This small molecule binds to this protein.
Small molecule (SMILES): O=c1[nH]cnc2c1ncn2[C@@H]1O[C@H](COP(=O)(O)O)[C@@H](O)[C@H]1O

Sequence of chain 1.A:
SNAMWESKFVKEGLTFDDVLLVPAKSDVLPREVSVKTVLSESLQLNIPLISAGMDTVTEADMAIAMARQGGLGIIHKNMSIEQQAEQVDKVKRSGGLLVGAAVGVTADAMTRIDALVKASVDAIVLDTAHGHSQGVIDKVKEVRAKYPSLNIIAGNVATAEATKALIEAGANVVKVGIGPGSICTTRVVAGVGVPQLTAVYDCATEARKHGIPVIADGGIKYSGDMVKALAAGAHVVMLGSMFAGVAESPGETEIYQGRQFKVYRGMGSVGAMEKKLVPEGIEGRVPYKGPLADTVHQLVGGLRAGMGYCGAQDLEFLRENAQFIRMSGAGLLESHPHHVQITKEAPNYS

Binding-site contacts:
Ligand atom O6 contacts residue GLY314 of chain 1.A at 3.7 Å.
Ligand atom C5 contacts residue MET288 of chain 1.A at 3.7 Å (hydrophobic).
Ligand atom O6 contacts residue GLY287 of chain 1.A at 3.2 Å.
Ligand atom O3' contacts residue MET259 of chain 1.A at 3.8 Å.
Ligand atom O6 contacts residue MET288 of chain 1.A at 3.0 Å (h-bond).
Ligand atom C4' contacts residue ASP238 of chain 1.A at 3.8 Å.
Ligand atom C8 contacts residue MET75 of chain 1.A at 3.5 Å (hydrophobic).
Ligand atom N7 contacts residue GLY287 of chain 1.A at 3.8 Å.
Ligand atom O2' contacts residue ASP238 of chain 1.A at 2.4 Å (salt-bridge).
Ligand atom O3P contacts residue GLY202 of chain 1.A at 3.7 Å.
Ligand atom C4 contacts residue C911 of chain 1.J at 3.7 Å.
Ligand atom O2P contacts residue SER262 of chain 1.A at 3.1 Å (h-bond).
Ligand atom C2 contacts residue C911 of chain 1.J at 3.2 Å.
Ligand atom C6 contacts residue GLU313 of chain 1.A at 3.8 Å.
Ligand atom C5' contacts residue TYR285 of chain 1.A at 3.5 Å (hydrophobic).
Ligand atom O6 contacts residue GLY289 of chain 1.A at 2.7 Å (h-bond).
Ligand atom O3' contacts residue ASP238 of chain 1.A at 2.7 Å (salt-bridge).
Ligand atom O5' contacts residue GLY239 of chain 1.A at 3.3 Å.
Ligand atom O1P contacts residue SER262 of chain 1.A at 3.7 Å.
Ligand atom N7 contacts residue MET288 of chain 1.A at 3.0 Å (h-bond).
Ligand atom P contacts residue SER203 of chain 1.A at 3.8 Å.
Ligand atom C2' contacts residue ASP238 of chain 1.A at 3.6 Å.
Ligand atom C2 contacts residue CYS205 of chain 1.A at 3.3 Å (hydrophobic).
Ligand atom O2P contacts residue TYR285 of chain 1.A at 2.5 Å (h-bond).
Ligand atom O1P contacts residue GLY261 of chain 1.A at 2.9 Å (h-bond).
Ligand atom O2P contacts residue GLY261 of chain 1.A at 3.6 Å.
Ligand atom O2P contacts residue SER203 of chain 1.A at 3.0 Å (h-bond).
Ligand atom N1 contacts residue GLU313 of chain 1.A at 2.8 Å (salt-bridge).
Ligand atom C6 contacts residue GLY289 of chain 1.A at 3.6 Å.
Ligand atom O3' contacts residue ALA73 of chain 1.A at 3.3 Å.
Ligand atom C2 contacts residue GLU313 of chain 1.A at 3.4 Å.
Ligand atom N7 contacts residue MET75 of chain 1.A at 3.6 Å.
Ligand atom O2' contacts residue ASN177 of chain 1.A at 3.7 Å.
Ligand atom N1 contacts residue C911 of chain 1.J at 3.5 Å.
Ligand atom O3P contacts residue GLY240 of chain 1.A at 3.3 Å (h-bond).
Ligand atom N3 contacts residue CYS205 of chain 1.A at 3.6 Å.
Ligand atom C3' contacts residue ASP238 of chain 1.A at 3.6 Å.
Ligand atom N3 contacts residue C911 of chain 1.J at 3.4 Å.
Ligand atom O3P contacts residue SER203 of chain 1.A at 2.9 Å (h-bond).
Ligand atom C6 contacts residue MET288 of chain 1.A at 3.7 Å (hydrophobic).